A protein and the small-molecule ligand that binds it are described below.
Small molecule (SMILES): N[C@@H](CCCC[NH3+])C(=O)O

Sequence of chain 1.A:
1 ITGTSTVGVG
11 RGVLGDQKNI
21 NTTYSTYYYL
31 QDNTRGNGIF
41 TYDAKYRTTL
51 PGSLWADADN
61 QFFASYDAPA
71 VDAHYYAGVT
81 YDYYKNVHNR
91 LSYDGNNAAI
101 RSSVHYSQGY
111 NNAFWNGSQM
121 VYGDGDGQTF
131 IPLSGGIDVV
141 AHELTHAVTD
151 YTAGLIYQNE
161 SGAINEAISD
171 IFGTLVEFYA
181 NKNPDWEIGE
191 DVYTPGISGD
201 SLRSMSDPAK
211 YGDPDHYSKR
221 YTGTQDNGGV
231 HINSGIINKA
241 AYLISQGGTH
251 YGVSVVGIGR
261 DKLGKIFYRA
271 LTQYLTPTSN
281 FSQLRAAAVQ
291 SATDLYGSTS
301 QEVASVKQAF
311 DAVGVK

Binding-site contacts:
Ligand atom CG contacts residue PHE130 of chain 1.A at 4.4 Å (hydrophobic).
Ligand atom NZ contacts residue ASN111 of chain 1.A at 3.4 Å (h-bond).
Ligand atom CA contacts residue VAL1 of chain 1.G at 2.5 Å (hydrophobic).
Ligand atom CD contacts residue PHE130 of chain 1.A at 4.5 Å (hydrophobic).
Ligand atom OXT contacts residue VAL1 of chain 1.G at 4.0 Å.
Ligand atom CD contacts residue ASN112 of chain 1.A at 3.2 Å.
Ligand atom CE contacts residue PHE130 of chain 1.A at 4.4 Å (hydrophobic).
Ligand atom O contacts residue HIS231 of chain 1.A at 3.5 Å (h-bond).
Ligand atom OXT contacts residue HIS231 of chain 1.A at 3.9 Å.
Ligand atom CA contacts residue ARG203 of chain 1.A at 4.1 Å.
Ligand atom NZ contacts residue ASN112 of chain 1.A at 4.3 Å.
Ligand atom CD contacts residue ASN111 of chain 1.A at 3.5 Å.
Ligand atom C contacts residue ASN112 of chain 1.A at 3.8 Å.
Ligand atom CB contacts residue LEU202 of chain 1.A at 3.8 Å (hydrophobic).
Ligand atom N contacts residue HIS231 of chain 1.A at 3.9 Å.
Ligand atom N contacts residue VAL1 of chain 1.G at 1.3 Å.
Ligand atom CB contacts residue VAL1 of chain 1.G at 3.4 Å (hydrophobic).
Ligand atom CB contacts residue ARG203 of chain 1.A at 4.3 Å.
Ligand atom C contacts residue HIS231 of chain 1.A at 3.5 Å.
Ligand atom CA contacts residue ASN112 of chain 1.A at 4.3 Å.
Ligand atom NZ contacts residue PHE130 of chain 1.A at 4.4 Å.
Ligand atom CG contacts residue LEU202 of chain 1.A at 3.6 Å (hydrophobic).
Ligand atom C contacts residue VAL1 of chain 1.G at 3.6 Å (hydrophobic).
Ligand atom OXT contacts residue ASN112 of chain 1.A at 2.9 Å (h-bond).
Ligand atom N contacts residue ARG203 of chain 1.A at 4.5 Å.
Ligand atom CE contacts residue ASN111 of chain 1.A at 4.0 Å.
Ligand atom CG contacts residue ASN112 of chain 1.A at 3.8 Å.
Ligand atom CE contacts residue ASN112 of chain 1.A at 4.3 Å.
Ligand atom CG contacts residue VAL1 of chain 1.G at 3.6 Å (hydrophobic).
Ligand atom CA contacts residue HIS231 of chain 1.A at 3.6 Å.
Ligand atom N contacts residue ASN112 of chain 1.A at 3.3 Å (h-bond).